Sequence of chain 1.D:
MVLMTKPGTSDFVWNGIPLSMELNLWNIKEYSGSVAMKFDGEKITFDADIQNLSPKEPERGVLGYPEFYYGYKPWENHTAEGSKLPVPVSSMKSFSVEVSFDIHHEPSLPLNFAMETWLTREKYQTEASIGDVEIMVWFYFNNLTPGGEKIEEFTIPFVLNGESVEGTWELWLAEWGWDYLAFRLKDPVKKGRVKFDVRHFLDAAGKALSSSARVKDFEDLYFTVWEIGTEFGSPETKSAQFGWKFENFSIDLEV

Binding-site contacts:
Ligand atom O4 contacts residue TRP126 of chain 1.D at 3.7 Å.
Ligand atom C4 contacts residue TRP83 of chain 1.D at 3.8 Å (hydrophobic).
Ligand atom O1 contacts residue TYR188 of chain 1.D at 3.6 Å.
Ligand atom O3 contacts residue ASN32 of chain 1.D at 3.7 Å.
Ligand atom C6 contacts residue TYR73 of chain 1.D at 3.7 Å (hydrophobic).
Ligand atom O6 contacts residue TRP34 of chain 1.D at 3.0 Å (h-bond).
Ligand atom O6 contacts residue TYR73 of chain 1.D at 3.7 Å.
Ligand atom C5 contacts residue GLU124 of chain 1.D at 3.7 Å.
Ligand atom O3 contacts residue TRP126 of chain 1.D at 3.8 Å.
Ligand atom O3 contacts residue ARG68 of chain 1.D at 2.9 Å (salt-bridge).
Ligand atom O5 contacts residue GLU142 of chain 1.D at 3.9 Å.
Ligand atom O3 contacts residue LYS81 of chain 1.D at 2.8 Å (salt-bridge).
Ligand atom O4 contacts residue GLU124 of chain 1.D at 3.9 Å.
Ligand atom O2 contacts residue TRP186 of chain 1.D at 3.8 Å.
Ligand atom C1 contacts residue TRP34 of chain 1.D at 3.8 Å (hydrophobic).
Ligand atom O3 contacts residue TRP186 of chain 1.D at 3.4 Å.
Ligand atom C5 contacts residue TRP34 of chain 1.D at 3.8 Å (hydrophobic).
Ligand atom C6 contacts residue GLU239 of chain 1.D at 3.6 Å.
Ligand atom O2 contacts residue GLU142 of chain 1.D at 2.8 Å (salt-bridge).
Ligand atom C2 contacts residue ARG68 of chain 1.D at 3.5 Å.
Ligand atom C2 contacts residue GLU142 of chain 1.D at 3.4 Å.
Ligand atom O2 contacts residue LYS81 of chain 1.D at 3.5 Å (salt-bridge).
Ligand atom C5 contacts residue GLU239 of chain 1.D at 3.7 Å.
Ligand atom O6 contacts residue VAL70 of chain 1.D at 3.8 Å.
Ligand atom O1 contacts residue GLU239 of chain 1.D at 3.2 Å (salt-bridge).
Ligand atom O6 contacts residue TRP186 of chain 1.D at 3.7 Å.
Ligand atom C4 contacts residue GLU142 of chain 1.D at 3.7 Å.
Ligand atom O6 contacts residue ARG68 of chain 1.D at 3.1 Å (salt-bridge).
Ligand atom C3 contacts residue TRP34 of chain 1.D at 3.8 Å (hydrophobic).
Ligand atom O2 contacts residue ASN32 of chain 1.D at 2.9 Å (h-bond).
Ligand atom O5 contacts residue GLU239 of chain 1.D at 2.6 Å (salt-bridge).
Ligand atom O2 contacts residue ARG68 of chain 1.D at 3.2 Å (salt-bridge).
Ligand atom C5 contacts residue GLU142 of chain 1.D at 3.5 Å.
Ligand atom C3 contacts residue GLU142 of chain 1.D at 3.0 Å.
Ligand atom C3 contacts residue ARG68 of chain 1.D at 3.8 Å.
Ligand atom C3 contacts residue TRP126 of chain 1.D at 3.9 Å (hydrophobic).
Ligand atom C1 contacts residue GLU142 of chain 1.D at 3.3 Å.
Ligand atom C6 contacts residue TRP83 of chain 1.D at 3.7 Å (hydrophobic).
Ligand atom C1 contacts residue GLU239 of chain 1.D at 3.5 Å.
Ligand atom O6 contacts residue GLU239 of chain 1.D at 3.2 Å (salt-bridge).

This small molecule binds to this protein.
Small molecule (SMILES): OC[C@H]1O[C@@H](O[C@H]2[C@H](O)[C@@H](O)[C@H](O)O[C@@H]2CO)[C@H](O)[C@@H](O)[C@@H]1O